Binding-site contacts:
Ligand atom O3' contacts residue GLU622 of chain 1.B at 2.9 Å (salt-bridge).
Ligand atom O1B contacts residue THR621 of chain 1.B at 2.7 Å (h-bond).
Ligand atom O2A contacts residue GLU622 of chain 1.B at 3.1 Å (salt-bridge).
Ligand atom O2A contacts residue THR621 of chain 1.B at 2.7 Å (h-bond).
Ligand atom C3' contacts residue GLU622 of chain 1.B at 3.5 Å.
Ligand atom O2B contacts residue SER616 of chain 1.B at 2.8 Å (h-bond).
Ligand atom N6 contacts residue VAL581 of chain 1.B at 3.0 Å (h-bond).
Ligand atom PB contacts residue GLY617 of chain 1.B at 3.6 Å.
Ligand atom O2G contacts residue SER616 of chain 1.B at 3.2 Å (h-bond).
Ligand atom O2' contacts residue ALA825 of chain 1.B at 3.5 Å (h-bond).
Ligand atom C5 contacts residue SER618 of chain 1.B at 3.4 Å.
Ligand atom PB contacts residue THR621 of chain 1.B at 3.6 Å.
Ligand atom O2A contacts residue LYS620 of chain 1.B at 2.9 Å (salt-bridge).
Ligand atom C5 contacts residue ILE783 of chain 1.B at 3.4 Å (hydrophobic).
Ligand atom N7 contacts residue SER618 of chain 1.B at 3.1 Å.
Ligand atom N3 contacts residue GLU622 of chain 1.B at 3.0 Å (salt-bridge).
Ligand atom C6 contacts residue ILE783 of chain 1.B at 3.5 Å (hydrophobic).
Ligand atom N7 contacts residue GLY619 of chain 1.B at 3.6 Å.
Ligand atom O2' contacts residue ASN829 of chain 1.B at 3.0 Å (h-bond).
Ligand atom O2B contacts residue GLY617 of chain 1.B at 2.7 Å (h-bond).
Ligand atom C1' contacts residue GLY617 of chain 1.B at 3.6 Å.
Ligand atom C6 contacts residue VAL581 of chain 1.B at 3.5 Å (hydrophobic).
Ligand atom C5 contacts residue GLY619 of chain 1.B at 3.6 Å.
Ligand atom N1 contacts residue VAL581 of chain 1.B at 2.9 Å (h-bond).
Ligand atom S1G contacts residue THR621 of chain 1.B at 3.1 Å (h-bond).
Ligand atom O3A contacts residue GLY617 of chain 1.B at 3.2 Å (h-bond).
Ligand atom C2 contacts residue GLU622 of chain 1.B at 2.9 Å.
Ligand atom O5' contacts residue GLY619 of chain 1.B at 3.2 Å (h-bond).
Ligand atom S1G contacts residue ASP686 of chain 1.B at 3.3 Å (salt-bridge).
Ligand atom O3B contacts residue THR621 of chain 1.B at 3.3 Å (h-bond).
Ligand atom O4' contacts residue GLY617 of chain 1.B at 3.2 Å (h-bond).
Ligand atom O3' contacts residue ASN829 of chain 1.B at 3.0 Å (h-bond).
Ligand atom C8 contacts residue SER618 of chain 1.B at 3.4 Å.
Ligand atom N1 contacts residue VAL580 of chain 1.B at 3.5 Å.
Ligand atom N6 contacts residue SER618 of chain 1.B at 3.6 Å.
Ligand atom N6 contacts residue LEU775 of chain 1.B at 3.5 Å.
Ligand atom C8 contacts residue GLY617 of chain 1.B at 3.0 Å.
Ligand atom O2A contacts residue GLY619 of chain 1.B at 3.0 Å.
Ligand atom N9 contacts residue GLY617 of chain 1.B at 3.6 Å.
Ligand atom C8 contacts residue GLY619 of chain 1.B at 3.6 Å.

Sequence of chain 1.B:
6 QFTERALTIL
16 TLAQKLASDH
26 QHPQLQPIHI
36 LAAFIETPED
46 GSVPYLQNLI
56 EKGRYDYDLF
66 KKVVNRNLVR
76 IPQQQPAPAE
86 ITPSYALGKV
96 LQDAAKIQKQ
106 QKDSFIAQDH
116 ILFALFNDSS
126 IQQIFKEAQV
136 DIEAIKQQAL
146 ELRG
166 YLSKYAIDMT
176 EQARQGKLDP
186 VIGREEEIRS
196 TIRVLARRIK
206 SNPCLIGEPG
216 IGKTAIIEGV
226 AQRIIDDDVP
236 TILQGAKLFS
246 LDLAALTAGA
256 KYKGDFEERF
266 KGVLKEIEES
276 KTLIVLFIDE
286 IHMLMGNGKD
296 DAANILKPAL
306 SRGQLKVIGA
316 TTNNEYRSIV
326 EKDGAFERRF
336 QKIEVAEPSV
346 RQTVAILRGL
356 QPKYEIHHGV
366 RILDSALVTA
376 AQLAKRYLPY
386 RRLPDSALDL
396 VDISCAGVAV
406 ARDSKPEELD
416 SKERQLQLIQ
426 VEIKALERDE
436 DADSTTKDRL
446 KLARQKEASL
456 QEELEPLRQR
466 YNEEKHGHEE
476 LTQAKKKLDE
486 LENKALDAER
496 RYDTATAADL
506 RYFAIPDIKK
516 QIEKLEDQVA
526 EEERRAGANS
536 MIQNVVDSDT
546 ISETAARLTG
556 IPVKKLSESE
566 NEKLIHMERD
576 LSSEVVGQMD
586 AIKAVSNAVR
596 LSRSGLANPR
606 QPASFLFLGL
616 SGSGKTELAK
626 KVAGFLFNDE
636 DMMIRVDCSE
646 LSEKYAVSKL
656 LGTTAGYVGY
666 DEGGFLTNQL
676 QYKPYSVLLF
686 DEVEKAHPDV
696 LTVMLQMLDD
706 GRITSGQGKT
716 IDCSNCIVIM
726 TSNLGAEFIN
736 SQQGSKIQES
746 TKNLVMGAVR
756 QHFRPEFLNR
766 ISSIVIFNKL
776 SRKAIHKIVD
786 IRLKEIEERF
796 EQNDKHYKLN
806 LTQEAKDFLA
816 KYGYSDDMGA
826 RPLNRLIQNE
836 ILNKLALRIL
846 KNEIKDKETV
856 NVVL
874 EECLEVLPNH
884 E

This small molecule binds to this protein.
Small molecule (SMILES): Nc1ncnc2c1ncn2[C@@H]1O[C@H](COP(=O)(O)OP(=O)(O)OP(O)(O)=S)[C@@H](O)[C@H]1O